Binding-site contacts:
Ligand atom O4 contacts residue LYS181 of chain 23.J at 4.0 Å.
Ligand atom C3 contacts residue LYS181 of chain 23.J at 4.4 Å.
Ligand atom N2 contacts residue THR116 of chain 23.J at 3.0 Å (h-bond).
Ligand atom C3 contacts residue THR116 of chain 23.J at 4.0 Å.
Ligand atom C4 contacts residue ASN259 of chain 23.K at 4.2 Å.
Ligand atom O6 contacts residue LYS181 of chain 23.J at 4.3 Å.
Ligand atom C4 contacts residue LYS181 of chain 23.J at 4.2 Å.
Ligand atom C8 contacts residue THR116 of chain 23.J at 3.8 Å.
Ligand atom C1 contacts residue THR116 of chain 23.J at 4.0 Å.
Ligand atom O5 contacts residue LYS181 of chain 23.J at 4.4 Å.
Ligand atom O7 contacts residue ASN259 of chain 23.K at 3.0 Å (h-bond).
Ligand atom C7 contacts residue ASN259 of chain 23.K at 3.2 Å.
Ligand atom O3 contacts residue THR116 of chain 23.J at 4.4 Å.
Ligand atom C2 contacts residue ASN259 of chain 23.K at 2.5 Å.
Ligand atom C8 contacts residue ASN259 of chain 23.K at 4.4 Å.
Ligand atom C2 contacts residue THR116 of chain 23.J at 3.8 Å.
Ligand atom N2 contacts residue ASN259 of chain 23.K at 2.9 Å (h-bond).
Ligand atom O5 contacts residue ASN259 of chain 23.K at 2.4 Å (h-bond).
Ligand atom C6 contacts residue LYS181 of chain 23.J at 4.2 Å.
Ligand atom C7 contacts residue THR116 of chain 23.J at 3.8 Å.
Ligand atom C5 contacts residue ASN259 of chain 23.K at 3.7 Å.
Ligand atom C1 contacts residue ASN259 of chain 23.K at 1.4 Å.
Ligand atom C3 contacts residue ASN259 of chain 23.K at 3.8 Å.
Ligand atom C5 contacts residue LYS181 of chain 23.J at 3.5 Å.

A small-molecule ligand and the protein it binds are described below.
Small molecule (SMILES): CC(=O)N[C@@H]1[C@@H](O)[C@H](O)[C@@H](CO)O[C@H]1O

Sequence of chain 23.J:
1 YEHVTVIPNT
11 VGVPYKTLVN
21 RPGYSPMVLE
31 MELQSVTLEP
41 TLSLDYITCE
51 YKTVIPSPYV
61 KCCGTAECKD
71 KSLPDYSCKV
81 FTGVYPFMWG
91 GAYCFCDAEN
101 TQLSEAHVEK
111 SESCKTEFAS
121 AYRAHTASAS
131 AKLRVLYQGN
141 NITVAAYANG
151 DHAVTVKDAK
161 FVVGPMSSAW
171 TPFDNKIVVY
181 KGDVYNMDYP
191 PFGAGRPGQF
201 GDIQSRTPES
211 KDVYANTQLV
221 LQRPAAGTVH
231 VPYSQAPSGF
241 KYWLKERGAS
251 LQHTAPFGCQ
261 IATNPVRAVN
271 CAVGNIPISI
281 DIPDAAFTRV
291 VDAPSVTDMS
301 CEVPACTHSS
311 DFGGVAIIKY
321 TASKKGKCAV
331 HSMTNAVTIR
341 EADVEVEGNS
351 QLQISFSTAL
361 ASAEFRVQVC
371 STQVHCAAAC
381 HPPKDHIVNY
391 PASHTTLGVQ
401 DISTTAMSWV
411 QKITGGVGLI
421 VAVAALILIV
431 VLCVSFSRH

Sequence of chain 23.K:
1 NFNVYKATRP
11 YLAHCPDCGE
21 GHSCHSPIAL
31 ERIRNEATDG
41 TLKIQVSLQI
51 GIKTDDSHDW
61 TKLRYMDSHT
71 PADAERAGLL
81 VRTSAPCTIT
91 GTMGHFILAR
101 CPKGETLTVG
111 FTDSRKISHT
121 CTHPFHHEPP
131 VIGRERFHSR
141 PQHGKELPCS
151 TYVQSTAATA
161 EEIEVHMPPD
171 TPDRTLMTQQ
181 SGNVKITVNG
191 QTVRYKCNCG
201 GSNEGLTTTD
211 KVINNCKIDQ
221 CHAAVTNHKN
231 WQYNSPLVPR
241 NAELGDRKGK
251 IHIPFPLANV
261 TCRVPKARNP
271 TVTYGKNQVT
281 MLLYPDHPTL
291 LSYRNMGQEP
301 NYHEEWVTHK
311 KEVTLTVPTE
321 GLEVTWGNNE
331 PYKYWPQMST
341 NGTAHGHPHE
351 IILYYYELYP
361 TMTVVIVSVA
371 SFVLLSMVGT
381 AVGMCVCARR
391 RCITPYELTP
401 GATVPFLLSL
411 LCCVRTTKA